Sequence of chain 1.C:
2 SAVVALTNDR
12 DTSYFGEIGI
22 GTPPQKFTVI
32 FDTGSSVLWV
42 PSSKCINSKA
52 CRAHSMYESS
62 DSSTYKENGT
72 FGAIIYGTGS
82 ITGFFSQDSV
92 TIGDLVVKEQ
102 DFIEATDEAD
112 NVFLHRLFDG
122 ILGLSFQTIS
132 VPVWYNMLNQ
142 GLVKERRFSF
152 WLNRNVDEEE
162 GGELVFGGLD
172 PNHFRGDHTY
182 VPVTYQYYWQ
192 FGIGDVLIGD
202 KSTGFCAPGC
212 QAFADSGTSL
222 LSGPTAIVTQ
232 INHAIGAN

This small molecule binds to this protein.
Small molecule (SMILES): CC(=O)N[C@H]1[C@H](O[C@H]2[C@H](O[C@@H]3O[C@@H](C)[C@@H](O)[C@@H](O)[C@@H]3O)[C@@H](NC(C)=O)CO[C@@H]2CO)O[C@H](CO)[C@@H](O[C@@H]2O[C@H](CO[C@H]3O[C@H](CO)[C@@H](O)[C@H](O)[C@@H]3O)[C@@H](O)[C@H](O[C@H]3O[C@H](CO)[C@@H](O)[C@H](O)[C@@H]3O)[C@@H]2O)[C@@H]1O

Binding-site contacts:
Ligand atom C3 contacts residue ILE130 of chain 1.C at 4.0 Å (hydrophobic).
Ligand atom C6 contacts residue ASN140 of chain 1.C at 4.1 Å.
Ligand atom O4 contacts residue VAL132 of chain 1.C at 4.0 Å.
Ligand atom C5 contacts residue VAL132 of chain 1.C at 4.1 Å (hydrophobic).
Ligand atom O5 contacts residue ASP102 of chain 1.C at 3.4 Å (salt-bridge).
Ligand atom C7 contacts residue ASN69 of chain 1.C at 3.5 Å.
Ligand atom O6 contacts residue VAL132 of chain 1.C at 4.1 Å.
Ligand atom C1 contacts residue ILE130 of chain 1.C at 3.8 Å (hydrophobic).
Ligand atom O2 contacts residue GLN128 of chain 1.C at 3.6 Å.
Ligand atom N2 contacts residue ASN69 of chain 1.C at 2.9 Å (h-bond).
Ligand atom C2 contacts residue VAL132 of chain 1.C at 4.0 Å (hydrophobic).
Ligand atom C6 contacts residue VAL132 of chain 1.C at 4.0 Å (hydrophobic).
Ligand atom C2 contacts residue ILE130 of chain 1.C at 3.7 Å (hydrophobic).
Ligand atom O6 contacts residue SER131 of chain 1.C at 2.7 Å (h-bond).
Ligand atom O2 contacts residue ASN140 of chain 1.C at 3.4 Å (h-bond).
Ligand atom N2 contacts residue ILE130 of chain 1.C at 2.9 Å (h-bond).
Ligand atom C4 contacts residue ASN140 of chain 1.C at 3.9 Å.
Ligand atom C2 contacts residue ASN69 of chain 1.C at 2.4 Å.
Ligand atom C1 contacts residue ASN69 of chain 1.C at 1.5 Å.
Ligand atom C6 contacts residue ASP102 of chain 1.C at 3.5 Å.
Ligand atom C5 contacts residue ASN69 of chain 1.C at 3.7 Å.
Ligand atom O4 contacts residue VAL132 of chain 1.C at 4.0 Å.
Ligand atom C6 contacts residue PHE86 of chain 1.C at 4.0 Å (hydrophobic).
Ligand atom C1 contacts residue THR71 of chain 1.C at 3.6 Å.
Ligand atom O4 contacts residue GLN128 of chain 1.C at 3.7 Å.
Ligand atom O7 contacts residue ASN69 of chain 1.C at 3.5 Å (h-bond).
Ligand atom C6 contacts residue ASN137 of chain 1.C at 4.0 Å.
Ligand atom C4 contacts residue ASP102 of chain 1.C at 3.8 Å.
Ligand atom O5 contacts residue ASN69 of chain 1.C at 2.4 Å (h-bond).
Ligand atom O5 contacts residue PHE86 of chain 1.C at 3.9 Å.
Ligand atom C7 contacts residue ILE130 of chain 1.C at 3.4 Å (hydrophobic).
Ligand atom C8 contacts residue ILE130 of chain 1.C at 3.8 Å (hydrophobic).
Ligand atom C6 contacts residue ILE130 of chain 1.C at 3.9 Å (hydrophobic).
Ligand atom C6 contacts residue SER131 of chain 1.C at 3.5 Å.
Ligand atom O6 contacts residue ASP102 of chain 1.C at 2.3 Å (salt-bridge).
Ligand atom C6 contacts residue VAL132 of chain 1.C at 4.0 Å (hydrophobic).
Ligand atom O6 contacts residue VAL132 of chain 1.C at 3.6 Å.
Ligand atom C5 contacts residue ASP102 of chain 1.C at 3.7 Å.
Ligand atom C3 contacts residue ASN69 of chain 1.C at 3.8 Å.
Ligand atom O2 contacts residue VAL132 of chain 1.C at 4.0 Å.